A protein and the small-molecule ligand that binds it are described below.
Small molecule (SMILES): C=Cc1ccc(O)c(OC)c1

Binding-site contacts:
Ligand atom C10 contacts residue VAL19 of chain 1.A at 3.7 Å (hydrophobic).
Ligand atom C6 contacts residue ARG86 of chain 1.A at 4.3 Å.
Ligand atom C9 contacts residue ALA16 of chain 1.A at 3.8 Å (hydrophobic).
Ligand atom C2 contacts residue ALA16 of chain 1.A at 3.8 Å (hydrophobic).
Ligand atom C2 contacts residue ALA6 of chain 1.A at 4.3 Å (hydrophobic).
Ligand atom O1 contacts residue SER12 of chain 1.A at 4.1 Å.
Ligand atom C4 contacts residue ALA6 of chain 1.A at 3.5 Å (hydrophobic).
Ligand atom O1 contacts residue ALA16 of chain 1.A at 4.4 Å.
Ligand atom C5 contacts residue ALA16 of chain 1.A at 4.0 Å (hydrophobic).
Ligand atom C1 contacts residue SER12 of chain 1.A at 4.3 Å.
Ligand atom O8 contacts residue ALA6 of chain 1.A at 3.1 Å (h-bond).
Ligand atom C10 contacts residue ASP20 of chain 1.A at 3.3 Å.
Ligand atom C3 contacts residue ALA6 of chain 1.A at 3.6 Å (hydrophobic).
Ligand atom C7 contacts residue ALA16 of chain 1.A at 3.4 Å (hydrophobic).
Ligand atom C2 contacts residue SER12 of chain 1.A at 4.5 Å.
Ligand atom C1 contacts residue GLU15 of chain 1.A at 3.8 Å.
Ligand atom C1 contacts residue ALA16 of chain 1.A at 3.9 Å (hydrophobic).
Ligand atom C6 contacts residue ALA16 of chain 1.A at 3.5 Å (hydrophobic).
Ligand atom C9 contacts residue ASP20 of chain 1.A at 4.1 Å.
Ligand atom C1 contacts residue VAL19 of chain 1.A at 4.1 Å (hydrophobic).
Ligand atom O8 contacts residue GLN4 of chain 1.A at 4.2 Å.
Ligand atom C9 contacts residue ARG86 of chain 1.A at 3.3 Å.
Ligand atom C5 contacts residue ARG86 of chain 1.A at 4.0 Å.
Ligand atom O8 contacts residue PRO5 of chain 1.A at 3.9 Å.
Ligand atom C10 contacts residue ALA16 of chain 1.A at 3.7 Å (hydrophobic).
Ligand atom C3 contacts residue ALA16 of chain 1.A at 4.4 Å (hydrophobic).
Ligand atom C10 contacts residue ARG86 of chain 1.A at 3.5 Å.
Ligand atom C4 contacts residue ALA16 of chain 1.A at 4.4 Å (hydrophobic).
Ligand atom C5 contacts residue ALA6 of chain 1.A at 4.3 Å (hydrophobic).

Sequence of chain 1.A:
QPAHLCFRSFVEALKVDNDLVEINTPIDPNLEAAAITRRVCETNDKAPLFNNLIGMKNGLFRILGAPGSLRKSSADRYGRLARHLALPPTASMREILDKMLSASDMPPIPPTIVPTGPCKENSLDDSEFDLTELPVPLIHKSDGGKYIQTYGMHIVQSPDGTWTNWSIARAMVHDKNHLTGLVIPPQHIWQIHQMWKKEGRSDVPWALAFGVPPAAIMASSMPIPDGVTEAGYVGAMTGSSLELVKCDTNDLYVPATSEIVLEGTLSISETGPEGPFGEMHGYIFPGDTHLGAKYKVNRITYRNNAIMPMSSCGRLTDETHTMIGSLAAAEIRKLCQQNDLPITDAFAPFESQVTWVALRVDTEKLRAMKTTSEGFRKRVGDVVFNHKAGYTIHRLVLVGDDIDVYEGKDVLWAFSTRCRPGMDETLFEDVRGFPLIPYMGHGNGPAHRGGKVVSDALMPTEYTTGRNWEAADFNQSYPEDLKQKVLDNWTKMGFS